Sequence of chain 1.A:
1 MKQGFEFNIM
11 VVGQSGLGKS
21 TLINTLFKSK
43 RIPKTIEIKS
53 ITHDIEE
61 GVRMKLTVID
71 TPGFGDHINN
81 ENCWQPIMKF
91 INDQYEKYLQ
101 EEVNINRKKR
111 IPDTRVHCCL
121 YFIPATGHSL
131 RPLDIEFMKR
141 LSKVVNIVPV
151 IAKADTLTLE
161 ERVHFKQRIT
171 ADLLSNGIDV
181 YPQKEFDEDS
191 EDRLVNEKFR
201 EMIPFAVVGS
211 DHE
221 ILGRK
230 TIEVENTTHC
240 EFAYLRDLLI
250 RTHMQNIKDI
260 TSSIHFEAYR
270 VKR

Binding-site contacts:
Ligand atom O1B contacts residue LYS19 of chain 1.A at 3.6 Å.
Ligand atom C8 contacts residue THR21 of chain 1.A at 3.5 Å.
Ligand atom PB contacts residue MG1 of chain 1.F at 3.4 Å.
Ligand atom N3 contacts residue ARG224 of chain 1.A at 2.7 Å (salt-bridge).
Ligand atom N2 contacts residue ASP155 of chain 1.A at 2.7 Å (salt-bridge).
Ligand atom O3B contacts residue GLY16 of chain 1.A at 3.1 Å (h-bond).
Ligand atom C4 contacts residue LYS153 of chain 1.A at 3.5 Å.
Ligand atom C5 contacts residue LYS153 of chain 1.A at 3.6 Å.
Ligand atom O2B contacts residue MG1 of chain 1.F at 2.3 Å.
Ligand atom O4' contacts residue LYS153 of chain 1.A at 3.2 Å.
Ligand atom O5' contacts residue THR21 of chain 1.A at 3.2 Å (h-bond).
Ligand atom O2B contacts residue SER20 of chain 1.A at 2.9 Å (h-bond).
Ligand atom PG contacts residue GLY16 of chain 1.A at 3.5 Å.
Ligand atom PA contacts residue THR21 of chain 1.A at 3.6 Å.
Ligand atom N9 contacts residue ARG224 of chain 1.A at 3.6 Å.
Ligand atom C4 contacts residue ARG224 of chain 1.A at 3.2 Å.
Ligand atom N1 contacts residue LYS153 of chain 1.A at 3.6 Å.
Ligand atom O3A contacts residue GLY18 of chain 1.A at 2.9 Å (h-bond).
Ligand atom O6 contacts residue GLY209 of chain 1.A at 2.7 Å (h-bond).
Ligand atom O2G contacts residue MG1 of chain 1.F at 2.0 Å.
Ligand atom O2A contacts residue THR21 of chain 1.A at 2.8 Å (h-bond).
Ligand atom O6 contacts residue VAL208 of chain 1.A at 3.2 Å.
Ligand atom O1B contacts residue GLY16 of chain 1.A at 3.2 Å (h-bond).
Ligand atom O2A contacts residue SER20 of chain 1.A at 3.3 Å.
Ligand atom O3G contacts residue LYS19 of chain 1.A at 3.5 Å.
Ligand atom N1 contacts residue ASP155 of chain 1.A at 2.8 Å (salt-bridge).
Ligand atom C2 contacts residue ARG224 of chain 1.A at 3.4 Å.
Ligand atom O3G contacts residue GLY16 of chain 1.A at 3.2 Å (h-bond).
Ligand atom N3 contacts residue LYS153 of chain 1.A at 3.6 Å.
Ligand atom O2G contacts residue THR47 of chain 1.A at 3.0 Å (h-bond).
Ligand atom O1B contacts residue LEU17 of chain 1.A at 3.4 Å (h-bond).
Ligand atom N9 contacts residue LYS153 of chain 1.A at 3.5 Å.
Ligand atom C8 contacts residue GLY18 of chain 1.A at 3.5 Å.
Ligand atom O3A contacts residue LYS19 of chain 1.A at 3.5 Å (salt-bridge).
Ligand atom C6 contacts residue LYS153 of chain 1.A at 3.5 Å.
Ligand atom O3G contacts residue SER15 of chain 1.A at 3.5 Å.
Ligand atom C6 contacts residue GLY209 of chain 1.A at 3.5 Å.
Ligand atom PG contacts residue MG1 of chain 1.F at 3.5 Å.
Ligand atom O2' contacts residue ARG224 of chain 1.A at 3.2 Å (salt-bridge).
Ligand atom C2 contacts residue ASP155 of chain 1.A at 3.3 Å.

The small molecule below binds the protein below.
Small molecule (SMILES): Nc1nc2c(ncn2[C@@H]2O[C@H](CO[P](=O)(O)O[P](=O)(O)OP(O)(O)=S)[C@@H](O)[C@H]2O)c(=O)[nH]1